This small molecule binds to this protein.
Small molecule (SMILES): CC(=O)N[C@H]1[C@H](O[C@H]2[C@H](O)[C@@H](NC(C)=O)CO[C@@H]2CO)O[C@H](CO)[C@@H](O[C@@H]2O[C@H](CO[C@H]3O[C@H](CO[C@H]4O[C@H](CO)[C@@H](O)[C@H](O)[C@@H]4O)[C@@H](O)[C@H](O[C@H]4O[C@H](CO)[C@@H](O)[C@H](O)[C@@H]4O)[C@@H]3O)[C@@H](O)[C@H](O[C@H]3O[C@H](CO)[C@@H](O)[C@H](O)[C@@H]3O[C@H]3O[C@H](CO)[C@@H](O)[C@H](O)[C@@H]3O[C@H]3O[C@H](CO)[C@@H](O)[C@H](O)[C@@H]3O)[C@@H]2O)[C@@H]1O

Sequence of chain 1.Q:
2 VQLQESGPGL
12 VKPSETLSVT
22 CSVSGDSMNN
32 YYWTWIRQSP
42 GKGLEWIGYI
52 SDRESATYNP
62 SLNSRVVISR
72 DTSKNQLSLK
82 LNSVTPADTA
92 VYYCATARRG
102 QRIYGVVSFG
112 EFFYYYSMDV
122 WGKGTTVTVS

Binding-site contacts:
Ligand atom C5 contacts residue ILE104 of chain 1.Q at 3.6 Å (hydrophobic).
Ligand atom C2 contacts residue ASN301 of chain 1.I at 2.4 Å.
Ligand atom O3 contacts residue GLY106 of chain 1.Q at 3.4 Å (h-bond).
Ligand atom C3 contacts residue ASP62 of chain 1.R at 3.6 Å.
Ligand atom O2 contacts residue GLN47 of chain 1.R at 3.2 Å (h-bond).
Ligand atom C4 contacts residue VAL107 of chain 1.Q at 3.5 Å (hydrophobic).
Ligand atom N2 contacts residue HIS299 of chain 1.I at 3.2 Å (h-bond).
Ligand atom C4 contacts residue ASN45 of chain 1.R at 3.0 Å.
Ligand atom C5 contacts residue ARG103 of chain 1.Q at 3.5 Å.
Ligand atom O4 contacts residue ILE63 of chain 1.R at 3.5 Å.
Ligand atom C1 contacts residue ASN301 of chain 1.I at 1.4 Å.
Ligand atom C7 contacts residue ASN301 of chain 1.I at 2.9 Å.
Ligand atom O3 contacts residue ILE104 of chain 1.Q at 3.3 Å.
Ligand atom O4 contacts residue ASN45 of chain 1.R at 2.3 Å (h-bond).
Ligand atom O6 contacts residue ARG103 of chain 1.Q at 3.6 Å.
Ligand atom C3 contacts residue ILE104 of chain 1.Q at 3.5 Å (hydrophobic).
Ligand atom O3 contacts residue ILE63 of chain 1.R at 3.5 Å.
Ligand atom O4 contacts residue ILE104 of chain 1.Q at 3.5 Å (h-bond).
Ligand atom C5 contacts residue VAL107 of chain 1.Q at 3.5 Å (hydrophobic).
Ligand atom C3 contacts residue GLN47 of chain 1.R at 3.2 Å.
Ligand atom O4 contacts residue VAL107 of chain 1.Q at 2.8 Å.
Ligand atom N2 contacts residue ASN301 of chain 1.I at 2.8 Å (h-bond).
Ligand atom C2 contacts residue GLY106 of chain 1.Q at 3.6 Å.
Ligand atom O3 contacts residue ASN46 of chain 1.R at 3.1 Å (h-bond).
Ligand atom O4 contacts residue ASN46 of chain 1.R at 3.3 Å (h-bond).
Ligand atom O3 contacts residue GLN47 of chain 1.R at 3.3 Å (h-bond).
Ligand atom O6 contacts residue ASN45 of chain 1.R at 3.2 Å (h-bond).
Ligand atom O5 contacts residue ASN301 of chain 1.I at 2.4 Å (h-bond).
Ligand atom C8 contacts residue THR267 of chain 1.I at 3.4 Å.
Ligand atom O5 contacts residue ARG103 of chain 1.Q at 2.8 Å (salt-bridge).
Ligand atom O2 contacts residue ASP62 of chain 1.R at 3.6 Å.
Ligand atom O2 contacts residue PRO61 of chain 1.R at 3.6 Å.
Ligand atom O3 contacts residue ASP62 of chain 1.R at 3.0 Å (salt-bridge).
Ligand atom O7 contacts residue ASN301 of chain 1.I at 2.7 Å (h-bond).
Ligand atom C6 contacts residue ARG103 of chain 1.Q at 3.2 Å.
Ligand atom O5 contacts residue ILE104 of chain 1.Q at 3.6 Å.
Ligand atom C2 contacts residue GLN47 of chain 1.R at 2.8 Å.
Ligand atom C5 contacts residue ASN301 of chain 1.I at 3.6 Å.
Ligand atom C2 contacts residue ASP62 of chain 1.R at 3.2 Å.
Ligand atom C6 contacts residue ASN45 of chain 1.R at 3.4 Å.

Sequence of chain 1.I:
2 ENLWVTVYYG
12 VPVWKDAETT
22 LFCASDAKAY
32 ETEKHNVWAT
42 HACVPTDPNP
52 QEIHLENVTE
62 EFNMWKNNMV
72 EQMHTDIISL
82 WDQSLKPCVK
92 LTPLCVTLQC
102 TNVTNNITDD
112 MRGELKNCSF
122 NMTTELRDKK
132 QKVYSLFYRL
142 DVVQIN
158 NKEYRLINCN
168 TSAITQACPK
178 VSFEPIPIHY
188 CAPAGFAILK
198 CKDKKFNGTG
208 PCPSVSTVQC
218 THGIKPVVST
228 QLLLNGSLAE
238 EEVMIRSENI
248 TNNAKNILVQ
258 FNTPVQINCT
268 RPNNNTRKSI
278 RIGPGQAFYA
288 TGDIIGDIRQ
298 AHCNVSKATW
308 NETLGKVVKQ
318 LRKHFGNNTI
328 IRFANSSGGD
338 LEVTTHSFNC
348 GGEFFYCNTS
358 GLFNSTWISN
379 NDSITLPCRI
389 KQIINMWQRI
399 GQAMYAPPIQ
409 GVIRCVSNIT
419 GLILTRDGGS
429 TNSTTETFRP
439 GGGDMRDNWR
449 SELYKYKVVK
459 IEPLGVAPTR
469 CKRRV

Sequence of chain 1.R:
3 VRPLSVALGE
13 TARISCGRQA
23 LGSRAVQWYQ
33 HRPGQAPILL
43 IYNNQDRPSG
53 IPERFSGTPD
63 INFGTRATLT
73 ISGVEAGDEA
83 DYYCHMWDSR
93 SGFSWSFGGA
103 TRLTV